Sequence of chain 1.C:
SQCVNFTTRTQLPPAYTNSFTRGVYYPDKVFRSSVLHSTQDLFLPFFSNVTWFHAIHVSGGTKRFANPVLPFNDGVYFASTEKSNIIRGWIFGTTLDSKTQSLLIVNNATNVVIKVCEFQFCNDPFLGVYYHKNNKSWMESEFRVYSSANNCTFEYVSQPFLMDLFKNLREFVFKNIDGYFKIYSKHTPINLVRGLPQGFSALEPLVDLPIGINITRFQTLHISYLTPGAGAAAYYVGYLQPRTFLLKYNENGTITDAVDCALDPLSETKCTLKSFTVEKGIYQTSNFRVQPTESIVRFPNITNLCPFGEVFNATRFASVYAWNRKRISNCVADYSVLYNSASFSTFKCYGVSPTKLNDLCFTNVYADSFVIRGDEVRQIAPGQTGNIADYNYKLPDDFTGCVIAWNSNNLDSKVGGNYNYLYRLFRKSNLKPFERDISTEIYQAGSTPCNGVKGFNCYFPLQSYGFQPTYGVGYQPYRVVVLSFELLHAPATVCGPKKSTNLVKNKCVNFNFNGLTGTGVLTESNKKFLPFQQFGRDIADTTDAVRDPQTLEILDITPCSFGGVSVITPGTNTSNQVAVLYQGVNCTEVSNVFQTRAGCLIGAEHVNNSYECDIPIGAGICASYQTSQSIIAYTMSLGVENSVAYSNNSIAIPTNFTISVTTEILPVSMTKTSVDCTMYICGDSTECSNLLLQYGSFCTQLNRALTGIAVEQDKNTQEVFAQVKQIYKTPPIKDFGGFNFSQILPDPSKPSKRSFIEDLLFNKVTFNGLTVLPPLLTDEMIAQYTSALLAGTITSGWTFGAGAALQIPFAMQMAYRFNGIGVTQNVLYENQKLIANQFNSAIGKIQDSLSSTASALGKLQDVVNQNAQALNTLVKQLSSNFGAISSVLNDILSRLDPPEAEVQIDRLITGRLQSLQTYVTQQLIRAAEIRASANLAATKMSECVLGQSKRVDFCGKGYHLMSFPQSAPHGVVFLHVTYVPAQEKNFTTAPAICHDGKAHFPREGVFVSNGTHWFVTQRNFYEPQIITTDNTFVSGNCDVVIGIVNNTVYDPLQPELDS

The protein below binds the small molecule below.
Small molecule (SMILES): CC(=O)N[C@H]1[C@H](O[C@H]2[C@H](O)[C@@H](NC(C)=O)CO[C@@H]2CO)O[C@H](CO)[C@@H](O)[C@@H]1O

Binding-site contacts:
Ligand atom C4 contacts residue ASN1131 of chain 1.C at 4.2 Å.
Ligand atom C1 contacts residue ASN1131 of chain 1.C at 1.4 Å.
Ligand atom O7 contacts residue ASN1131 of chain 1.C at 3.7 Å.
Ligand atom N2 contacts residue ASN1131 of chain 1.C at 2.9 Å (h-bond).
Ligand atom O6 contacts residue ASN1131 of chain 1.C at 4.5 Å.
Ligand atom O5 contacts residue ASN1131 of chain 1.C at 2.4 Å (h-bond).
Ligand atom C3 contacts residue ASN1131 of chain 1.C at 3.8 Å.
Ligand atom C2 contacts residue ASN1131 of chain 1.C at 2.5 Å.
Ligand atom C7 contacts residue ASN1131 of chain 1.C at 3.5 Å.
Ligand atom C5 contacts residue ASN1131 of chain 1.C at 3.6 Å.